A small-molecule ligand and the protein it binds are described below.
Small molecule (SMILES): CC(=O)N[C@@H]1[C@@H](O)[C@H](O)[C@@H](CO)O[C@H]1O

Sequence of chain 1.A:
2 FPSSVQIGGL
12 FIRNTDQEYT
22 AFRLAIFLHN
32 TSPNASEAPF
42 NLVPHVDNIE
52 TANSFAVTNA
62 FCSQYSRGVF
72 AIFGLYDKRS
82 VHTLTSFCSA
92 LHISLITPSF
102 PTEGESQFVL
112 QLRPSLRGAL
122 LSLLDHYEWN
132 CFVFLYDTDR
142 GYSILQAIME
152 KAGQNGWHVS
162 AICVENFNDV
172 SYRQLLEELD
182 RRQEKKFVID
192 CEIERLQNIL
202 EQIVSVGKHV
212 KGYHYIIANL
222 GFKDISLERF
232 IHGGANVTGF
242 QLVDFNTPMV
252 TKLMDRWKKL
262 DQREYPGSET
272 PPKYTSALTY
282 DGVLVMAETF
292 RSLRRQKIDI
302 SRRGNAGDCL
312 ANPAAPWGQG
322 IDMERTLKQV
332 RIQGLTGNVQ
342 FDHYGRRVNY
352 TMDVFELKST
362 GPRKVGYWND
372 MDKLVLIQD

Binding-site contacts:
Ligand atom C1 contacts residue ASN35 of chain 1.A at 1.4 Å.
Ligand atom C7 contacts residue ASN35 of chain 1.A at 3.4 Å.
Ligand atom C2 contacts residue ASN35 of chain 1.A at 2.4 Å.
Ligand atom C6 contacts residue SER37 of chain 1.A at 3.9 Å.
Ligand atom C5 contacts residue ASN35 of chain 1.A at 3.6 Å.
Ligand atom C5 contacts residue SER37 of chain 1.A at 3.6 Å.
Ligand atom O6 contacts residue GLU38 of chain 1.A at 3.8 Å.
Ligand atom C6 contacts residue ARG292 of chain 1.A at 4.1 Å.
Ligand atom C4 contacts residue ASN35 of chain 1.A at 4.2 Å.
Ligand atom C5 contacts residue GLU38 of chain 1.A at 4.0 Å.
Ligand atom N2 contacts residue ASN35 of chain 1.A at 2.8 Å (h-bond).
Ligand atom C1 contacts residue GLU38 of chain 1.A at 3.9 Å.
Ligand atom C1 contacts residue SER37 of chain 1.A at 3.6 Å.
Ligand atom O5 contacts residue GLU38 of chain 1.A at 3.2 Å (salt-bridge).
Ligand atom O7 contacts residue ASN35 of chain 1.A at 3.6 Å.
Ligand atom O6 contacts residue ARG292 of chain 1.A at 3.8 Å.
Ligand atom O5 contacts residue ASN35 of chain 1.A at 2.3 Å (h-bond).
Ligand atom O5 contacts residue SER37 of chain 1.A at 3.6 Å.
Ligand atom C8 contacts residue ASN35 of chain 1.A at 4.5 Å.
Ligand atom C3 contacts residue ASN35 of chain 1.A at 3.7 Å.
Ligand atom C6 contacts residue GLU38 of chain 1.A at 3.9 Å.